Sequence of chain 1.D:
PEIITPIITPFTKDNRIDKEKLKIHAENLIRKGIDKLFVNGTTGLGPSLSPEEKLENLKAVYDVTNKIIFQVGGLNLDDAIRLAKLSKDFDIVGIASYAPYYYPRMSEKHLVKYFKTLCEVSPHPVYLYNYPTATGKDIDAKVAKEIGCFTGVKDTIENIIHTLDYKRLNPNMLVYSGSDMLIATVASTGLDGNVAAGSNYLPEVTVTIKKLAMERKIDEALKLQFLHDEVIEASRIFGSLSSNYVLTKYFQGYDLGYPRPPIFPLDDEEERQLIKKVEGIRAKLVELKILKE

This protein binds this small molecule.
Small molecule (SMILES): O=C(O)[C@@H](O)C[C@H](O)[C@H](O)CO

Binding-site contacts:
Ligand atom O5 contacts residue GLY179 of chain 1.D at 3.6 Å.
Ligand atom O1 contacts residue LYS155 of chain 1.D at 2.7 Å (salt-bridge).
Ligand atom C1 contacts residue TYR130 of chain 1.D at 3.2 Å (hydrophobic).
Ligand atom O1 contacts residue TYR130 of chain 1.D at 3.1 Å (h-bond).
Ligand atom C2 contacts residue PRO7 of chain 1.D at 3.9 Å (hydrophobic).
Ligand atom O4 contacts residue LYS155 of chain 1.D at 3.2 Å (salt-bridge).
Ligand atom C6 contacts residue TYR132 of chain 1.D at 3.4 Å (hydrophobic).
Ligand atom O4 contacts residue THR43 of chain 1.D at 4.1 Å.
Ligand atom O2 contacts residue THR43 of chain 1.D at 3.4 Å (h-bond).
Ligand atom C1 contacts residue PRO7 of chain 1.D at 3.3 Å (hydrophobic).
Ligand atom C6 contacts residue THR157 of chain 1.D at 3.7 Å.
Ligand atom C5 contacts residue TYR130 of chain 1.D at 4.2 Å (hydrophobic).
Ligand atom C3 contacts residue LYS155 of chain 1.D at 2.4 Å.
Ligand atom C2 contacts residue LYS155 of chain 1.D at 1.3 Å.
Ligand atom C2 contacts residue TYR130 of chain 1.D at 3.2 Å (hydrophobic).
Ligand atom C3 contacts residue TYR130 of chain 1.D at 4.2 Å (hydrophobic).
Ligand atom C4 contacts residue THR157 of chain 1.D at 3.5 Å.
Ligand atom O4 contacts residue TYR130 of chain 1.D at 2.3 Å (h-bond).
Ligand atom O2 contacts residue LYS155 of chain 1.D at 3.5 Å (salt-bridge).
Ligand atom C3 contacts residue PRO7 of chain 1.D at 3.8 Å (hydrophobic).
Ligand atom O1 contacts residue THR44 of chain 1.D at 3.9 Å.
Ligand atom O1 contacts residue GLY42 of chain 1.D at 3.0 Å.
Ligand atom O4 contacts residue TYR132 of chain 1.D at 3.9 Å.
Ligand atom O2 contacts residue PRO7 of chain 1.D at 3.3 Å.
Ligand atom C1 contacts residue GLY42 of chain 1.D at 4.1 Å.
Ligand atom C1 contacts residue THR44 of chain 1.D at 3.8 Å.
Ligand atom C4 contacts residue TYR130 of chain 1.D at 3.6 Å (hydrophobic).
Ligand atom C3 contacts residue VAL196 of chain 1.D at 3.6 Å (hydrophobic).
Ligand atom O4 contacts residue THR157 of chain 1.D at 3.1 Å (h-bond).
Ligand atom O2 contacts residue TYR130 of chain 1.D at 4.0 Å.
Ligand atom O6 contacts residue TYR132 of chain 1.D at 3.3 Å (h-bond).
Ligand atom O2 contacts residue THR44 of chain 1.D at 2.5 Å (h-bond).
Ligand atom O1 contacts residue PHE39 of chain 1.D at 3.5 Å.
Ligand atom C1 contacts residue THR43 of chain 1.D at 3.4 Å.
Ligand atom O1 contacts residue THR43 of chain 1.D at 2.7 Å (h-bond).
Ligand atom C1 contacts residue LYS155 of chain 1.D at 2.4 Å.
Ligand atom O1 contacts residue PRO7 of chain 1.D at 3.7 Å.
Ligand atom C4 contacts residue LYS155 of chain 1.D at 3.3 Å.
Ligand atom C3 contacts residue GLY179 of chain 1.D at 4.0 Å.
Ligand atom C4 contacts residue GLY179 of chain 1.D at 3.8 Å.